This small molecule binds to this protein.
Small molecule (SMILES): CC[C@H](C)[C@H](N)C(=O)N[C@@H](CO)C(=O)N[C@@H](CCC(=O)O)C(=O)N[C@H](C=O)C(C)C

Binding-site contacts:
Ligand atom CB contacts residue VAL4 of chain 23.E at 4.5 Å (hydrophobic).
Ligand atom CB contacts residue VAL4 of chain 23.E at 4.3 Å (hydrophobic).
Ligand atom CB contacts residue ALA2 of chain 23.E at 3.4 Å (hydrophobic).
Ligand atom N contacts residue ALA2 of chain 23.E at 3.0 Å (h-bond).
Ligand atom O contacts residue ALA2 of chain 23.E at 3.9 Å.
Ligand atom C contacts residue VAL4 of chain 23.E at 4.2 Å (hydrophobic).
Ligand atom CG2 contacts residue ALA2 of chain 23.E at 4.0 Å (hydrophobic).
Ligand atom CB contacts residue GLN3 of chain 23.E at 4.4 Å.
Ligand atom OE1 contacts residue ASN25 of chain 23.E at 4.4 Å.
Ligand atom OE2 contacts residue VAL4 of chain 23.E at 3.6 Å.
Ligand atom CA contacts residue ALA2 of chain 23.E at 4.0 Å (hydrophobic).
Ligand atom N contacts residue VAL4 of chain 23.E at 3.0 Å (h-bond).
Ligand atom C contacts residue VAL4 of chain 23.E at 4.0 Å (hydrophobic).
Ligand atom C contacts residue ALA2 of chain 23.E at 4.3 Å (hydrophobic).
Ligand atom CB contacts residue ALA2 of chain 23.E at 4.3 Å (hydrophobic).
Ligand atom CD contacts residue VAL4 of chain 23.E at 3.8 Å (hydrophobic).
Ligand atom C contacts residue ALA2 of chain 23.E at 3.7 Å (hydrophobic).
Ligand atom CG2 contacts residue VAL4 of chain 23.E at 3.8 Å (hydrophobic).
Ligand atom CG2 contacts residue SER5 of chain 23.E at 3.7 Å.
Ligand atom CA contacts residue VAL4 of chain 23.E at 3.5 Å (hydrophobic).
Ligand atom CG1 contacts residue GLN3 of chain 23.E at 4.1 Å.
Ligand atom O contacts residue VAL4 of chain 23.E at 2.9 Å (h-bond).
Ligand atom CB contacts residue GLN3 of chain 23.E at 3.4 Å.
Ligand atom OG contacts residue GLN3 of chain 23.E at 3.3 Å (h-bond).
Ligand atom O contacts residue GLN3 of chain 23.E at 3.1 Å (h-bond).
Ligand atom CA contacts residue GLN3 of chain 23.E at 4.2 Å.
Ligand atom C contacts residue VAL4 of chain 23.E at 3.6 Å (hydrophobic).
Ligand atom CG2 contacts residue GLN3 of chain 23.E at 3.4 Å.
Ligand atom C contacts residue GLN3 of chain 23.E at 3.9 Å.
Ligand atom CA contacts residue VAL4 of chain 23.E at 4.0 Å (hydrophobic).
Ligand atom CA contacts residue ALA2 of chain 23.E at 3.5 Å (hydrophobic).
Ligand atom OE1 contacts residue VAL4 of chain 23.E at 3.5 Å.
Ligand atom O contacts residue SER5 of chain 23.E at 3.8 Å.
Ligand atom O contacts residue VAL4 of chain 23.E at 3.8 Å.
Ligand atom O contacts residue SER6 of chain 23.E at 4.1 Å.

Sequence of chain 23.E:
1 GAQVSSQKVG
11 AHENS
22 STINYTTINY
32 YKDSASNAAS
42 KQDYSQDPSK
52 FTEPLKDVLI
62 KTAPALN